Sequence of chain 1.A:
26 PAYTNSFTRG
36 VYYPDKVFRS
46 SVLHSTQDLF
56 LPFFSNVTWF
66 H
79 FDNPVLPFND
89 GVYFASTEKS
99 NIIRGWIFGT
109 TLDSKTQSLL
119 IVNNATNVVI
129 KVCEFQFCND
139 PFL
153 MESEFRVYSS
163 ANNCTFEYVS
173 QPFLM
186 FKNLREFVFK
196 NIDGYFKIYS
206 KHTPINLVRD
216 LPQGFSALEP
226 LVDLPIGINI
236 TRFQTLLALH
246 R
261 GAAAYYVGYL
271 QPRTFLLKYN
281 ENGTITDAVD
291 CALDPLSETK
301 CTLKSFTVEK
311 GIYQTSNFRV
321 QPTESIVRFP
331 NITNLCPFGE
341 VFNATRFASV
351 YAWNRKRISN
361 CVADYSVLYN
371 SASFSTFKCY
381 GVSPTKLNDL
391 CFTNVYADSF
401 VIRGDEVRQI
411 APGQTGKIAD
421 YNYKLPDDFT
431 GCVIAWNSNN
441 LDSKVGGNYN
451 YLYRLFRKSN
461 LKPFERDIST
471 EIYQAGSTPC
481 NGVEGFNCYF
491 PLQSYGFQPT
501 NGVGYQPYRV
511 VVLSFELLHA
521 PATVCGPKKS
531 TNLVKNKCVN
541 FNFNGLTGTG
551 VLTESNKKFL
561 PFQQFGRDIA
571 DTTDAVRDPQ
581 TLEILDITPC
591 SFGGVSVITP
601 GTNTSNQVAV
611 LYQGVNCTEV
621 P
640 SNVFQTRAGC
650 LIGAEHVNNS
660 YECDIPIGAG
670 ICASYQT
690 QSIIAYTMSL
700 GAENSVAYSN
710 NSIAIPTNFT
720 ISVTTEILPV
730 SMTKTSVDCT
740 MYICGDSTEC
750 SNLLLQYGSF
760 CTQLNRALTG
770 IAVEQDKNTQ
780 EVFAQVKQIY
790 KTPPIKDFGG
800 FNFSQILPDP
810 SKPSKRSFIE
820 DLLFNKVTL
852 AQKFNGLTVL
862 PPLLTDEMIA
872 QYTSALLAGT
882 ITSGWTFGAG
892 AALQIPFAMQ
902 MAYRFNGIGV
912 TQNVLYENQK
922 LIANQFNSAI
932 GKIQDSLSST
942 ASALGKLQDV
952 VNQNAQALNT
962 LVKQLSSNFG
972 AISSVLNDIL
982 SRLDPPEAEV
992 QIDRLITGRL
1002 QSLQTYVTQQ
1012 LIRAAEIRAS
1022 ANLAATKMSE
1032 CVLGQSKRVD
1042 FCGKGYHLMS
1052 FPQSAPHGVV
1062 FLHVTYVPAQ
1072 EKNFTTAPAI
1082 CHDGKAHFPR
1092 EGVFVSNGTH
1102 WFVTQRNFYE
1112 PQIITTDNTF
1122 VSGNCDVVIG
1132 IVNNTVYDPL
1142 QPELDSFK

A small-molecule ligand and the protein it binds are described below.
Small molecule (SMILES): CC(=O)N[C@@H]1[C@@H](O)[C@H](O)[C@@H](CO)O[C@H]1O

Binding-site contacts:
Ligand atom C5 contacts residue ASN603 of chain 1.A at 3.7 Å.
Ligand atom C7 contacts residue ASN603 of chain 1.A at 3.2 Å.
Ligand atom C1 contacts residue ASN603 of chain 1.A at 1.4 Å.
Ligand atom C4 contacts residue ASN603 of chain 1.A at 4.2 Å.
Ligand atom C3 contacts residue ASN603 of chain 1.A at 3.8 Å.
Ligand atom C2 contacts residue ASN603 of chain 1.A at 2.5 Å.
Ligand atom O5 contacts residue ASN603 of chain 1.A at 2.4 Å (h-bond).
Ligand atom N2 contacts residue ASN603 of chain 1.A at 2.9 Å (h-bond).
Ligand atom O7 contacts residue ASN603 of chain 1.A at 3.0 Å (h-bond).
Ligand atom C8 contacts residue ASN603 of chain 1.A at 3.9 Å.